Sequence of chain 1.B:
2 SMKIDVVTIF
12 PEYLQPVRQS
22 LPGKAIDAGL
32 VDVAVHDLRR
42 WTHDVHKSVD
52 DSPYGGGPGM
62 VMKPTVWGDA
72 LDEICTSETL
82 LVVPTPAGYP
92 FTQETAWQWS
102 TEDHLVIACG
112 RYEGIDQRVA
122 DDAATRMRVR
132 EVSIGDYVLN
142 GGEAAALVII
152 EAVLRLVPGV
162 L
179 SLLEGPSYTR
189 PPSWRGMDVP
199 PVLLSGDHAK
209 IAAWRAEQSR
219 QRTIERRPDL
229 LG

Binding-site contacts:
Ligand atom C02 contacts residue GLY136 of chain 1.B at 4.1 Å.
Ligand atom C10 contacts residue ALA146 of chain 1.B at 4.1 Å (hydrophobic).
Ligand atom N05 contacts residue VAL139 of chain 1.B at 4.2 Å.
Ligand atom C10 contacts residue PRO85 of chain 1.B at 3.6 Å (hydrophobic).
Ligand atom C06 contacts residue PRO87 of chain 1.B at 3.8 Å (hydrophobic).
Ligand atom C08 contacts residue GLY143 of chain 1.B at 3.4 Å.
Ligand atom C02 contacts residue ILE135 of chain 1.B at 4.0 Å (hydrophobic).
Ligand atom O01 contacts residue SER134 of chain 1.B at 3.1 Å.
Ligand atom C09 contacts residue GLY142 of chain 1.B at 4.1 Å.
Ligand atom O01 contacts residue GLY136 of chain 1.B at 4.1 Å.
Ligand atom C04 contacts residue GLY136 of chain 1.B at 3.7 Å.
Ligand atom C09 contacts residue PRO85 of chain 1.B at 3.3 Å (hydrophobic).
Ligand atom C10 contacts residue PRO87 of chain 1.B at 3.8 Å (hydrophobic).
Ligand atom C07 contacts residue PRO87 of chain 1.B at 3.8 Å (hydrophobic).
Ligand atom N05 contacts residue LEU140 of chain 1.B at 3.2 Å (h-bond).
Ligand atom C02 contacts residue SER134 of chain 1.B at 4.0 Å.
Ligand atom C09 contacts residue THR86 of chain 1.B at 3.7 Å.
Ligand atom C11 contacts residue THR86 of chain 1.B at 4.0 Å.
Ligand atom C04 contacts residue LEU140 of chain 1.B at 3.7 Å (hydrophobic).
Ligand atom C07 contacts residue LEU140 of chain 1.B at 3.5 Å (hydrophobic).
Ligand atom N05 contacts residue TYR113 of chain 1.B at 4.1 Å.
Ligand atom C09 contacts residue GLY143 of chain 1.B at 3.4 Å.
Ligand atom C02 contacts residue PRO87 of chain 1.B at 4.0 Å (hydrophobic).
Ligand atom C10 contacts residue THR86 of chain 1.B at 3.4 Å.
Ligand atom C07 contacts residue GLY142 of chain 1.B at 3.9 Å.
Ligand atom C09 contacts residue PRO87 of chain 1.B at 3.9 Å (hydrophobic).
Ligand atom N05 contacts residue TYR138 of chain 1.B at 3.8 Å.
Ligand atom O01 contacts residue THR86 of chain 1.B at 4.0 Å.
Ligand atom C08 contacts residue PRO87 of chain 1.B at 3.9 Å (hydrophobic).
Ligand atom C04 contacts residue TYR138 of chain 1.B at 2.9 Å (hydrophobic).
Ligand atom C07 contacts residue TYR113 of chain 1.B at 4.1 Å (hydrophobic).
Ligand atom N03 contacts residue GLY136 of chain 1.B at 3.1 Å (h-bond).
Ligand atom N03 contacts residue SER134 of chain 1.B at 3.9 Å.
Ligand atom O01 contacts residue ILE135 of chain 1.B at 2.8 Å (h-bond).
Ligand atom C08 contacts residue GLY142 of chain 1.B at 3.4 Å.
Ligand atom N03 contacts residue TYR138 of chain 1.B at 3.7 Å.
Ligand atom C11 contacts residue PRO87 of chain 1.B at 3.7 Å (hydrophobic).
Ligand atom C08 contacts residue GLY111 of chain 1.B at 4.0 Å.
Ligand atom O01 contacts residue VAL133 of chain 1.B at 4.1 Å.
Ligand atom C06 contacts residue LEU140 of chain 1.B at 3.9 Å (hydrophobic).

This small molecule binds to this protein.
Small molecule (SMILES): OC1NC=Nc2ccccc21